Sequence of chain 1.B:
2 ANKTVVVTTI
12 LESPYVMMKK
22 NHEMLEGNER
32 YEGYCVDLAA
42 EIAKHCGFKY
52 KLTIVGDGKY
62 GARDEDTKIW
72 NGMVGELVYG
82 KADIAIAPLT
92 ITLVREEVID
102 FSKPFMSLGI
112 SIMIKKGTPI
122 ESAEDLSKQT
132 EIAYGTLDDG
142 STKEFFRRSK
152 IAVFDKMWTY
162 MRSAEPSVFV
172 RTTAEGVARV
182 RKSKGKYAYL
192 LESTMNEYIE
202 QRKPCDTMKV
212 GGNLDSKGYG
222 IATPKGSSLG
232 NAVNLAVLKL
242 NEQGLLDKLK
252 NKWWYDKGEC

Binding-site contacts:
Ligand atom OE2 contacts residue LEU138 of chain 1.B at 4.0 Å.
Ligand atom N contacts residue GLU193 of chain 1.B at 2.8 Å (salt-bridge).
Ligand atom CA contacts residue SER142 of chain 1.B at 3.3 Å.
Ligand atom CB contacts residue LEU138 of chain 1.B at 3.8 Å (hydrophobic).
Ligand atom OE2 contacts residue SER142 of chain 1.B at 3.3 Å (h-bond).
Ligand atom O contacts residue ARG96 of chain 1.B at 2.8 Å (salt-bridge).
Ligand atom CB contacts residue GLU193 of chain 1.B at 4.0 Å.
Ligand atom OE1 contacts residue THR143 of chain 1.B at 2.6 Å (h-bond).
Ligand atom OXT contacts residue PRO89 of chain 1.B at 3.8 Å.
Ligand atom OE1 contacts residue GLU193 of chain 1.B at 3.7 Å.
Ligand atom O contacts residue TYR61 of chain 1.B at 3.6 Å.
Ligand atom OE2 contacts residue THR143 of chain 1.B at 3.1 Å (h-bond).
Ligand atom CB contacts residue TYR61 of chain 1.B at 3.6 Å (hydrophobic).
Ligand atom CD contacts residue GLU193 of chain 1.B at 3.9 Å.
Ligand atom CA contacts residue THR91 of chain 1.B at 3.4 Å.
Ligand atom OXT contacts residue THR91 of chain 1.B at 2.9 Å (h-bond).
Ligand atom N contacts residue THR91 of chain 1.B at 2.9 Å (h-bond).
Ligand atom CA contacts residue GLU193 of chain 1.B at 3.3 Å.
Ligand atom CG contacts residue LEU138 of chain 1.B at 3.6 Å (hydrophobic).
Ligand atom C contacts residue ARG96 of chain 1.B at 3.4 Å.
Ligand atom OXT contacts residue SER142 of chain 1.B at 4.0 Å.
Ligand atom C contacts residue THR91 of chain 1.B at 3.7 Å.
Ligand atom N contacts residue SER142 of chain 1.B at 4.1 Å.
Ligand atom OXT contacts residue ARG96 of chain 1.B at 2.8 Å (salt-bridge).
Ligand atom CD contacts residue LEU138 of chain 1.B at 3.9 Å (hydrophobic).
Ligand atom O contacts residue GLY141 of chain 1.B at 3.3 Å.
Ligand atom CG contacts residue GLU193 of chain 1.B at 3.5 Å.
Ligand atom OE2 contacts residue GLY141 of chain 1.B at 3.7 Å.
Ligand atom N contacts residue PRO89 of chain 1.B at 2.9 Å (h-bond).
Ligand atom CG contacts residue MET196 of chain 1.B at 4.3 Å (hydrophobic).
Ligand atom CA contacts residue PRO89 of chain 1.B at 4.1 Å (hydrophobic).
Ligand atom CA contacts residue TYR61 of chain 1.B at 4.0 Å (hydrophobic).
Ligand atom O contacts residue SER142 of chain 1.B at 2.8 Å (h-bond).
Ligand atom C contacts residue TYR61 of chain 1.B at 3.6 Å (hydrophobic).
Ligand atom OXT contacts residue LEU90 of chain 1.B at 3.6 Å.
Ligand atom C contacts residue SER142 of chain 1.B at 3.4 Å.
Ligand atom N contacts residue TYR61 of chain 1.B at 4.0 Å.
Ligand atom OXT contacts residue TYR61 of chain 1.B at 3.5 Å.
Ligand atom CD contacts residue THR143 of chain 1.B at 3.2 Å.
Ligand atom N contacts residue TYR220 of chain 1.B at 3.7 Å.

A protein and the small-molecule ligand that binds it are described below.
Small molecule (SMILES): N[C@@H](CCC(=O)O)C(=O)O